Sequence of chain 29.A:
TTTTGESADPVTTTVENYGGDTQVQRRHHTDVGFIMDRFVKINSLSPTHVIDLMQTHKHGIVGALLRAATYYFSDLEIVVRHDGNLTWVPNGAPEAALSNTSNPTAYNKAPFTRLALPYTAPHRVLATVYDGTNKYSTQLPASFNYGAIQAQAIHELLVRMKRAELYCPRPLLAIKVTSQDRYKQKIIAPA

Binding-site contacts:
Ligand atom O5S contacts residue ARG56 of chain 28.C at 3.6 Å (salt-bridge).
Ligand atom O3S contacts residue LYS193 of chain 29.A at 3.1 Å (salt-bridge).
Ligand atom O5S contacts residue ARG135 of chain 29.B at 3.6 Å.
Ligand atom S2 contacts residue ASN88 of chain 28.C at 4.0 Å.
Ligand atom O6S contacts residue LYS193 of chain 29.A at 3.4 Å.
Ligand atom C1 contacts residue ASP133 of chain 29.B at 4.0 Å.
Ligand atom O5 contacts residue LYS193 of chain 29.A at 3.6 Å.
Ligand atom O6 contacts residue ARG135 of chain 29.B at 3.6 Å.
Ligand atom C6 contacts residue ARG135 of chain 29.B at 3.8 Å.
Ligand atom O2S contacts residue ASP59 of chain 28.C at 3.2 Å.
Ligand atom O2S contacts residue ARG56 of chain 28.C at 4.1 Å.
Ligand atom O5 contacts residue ARG135 of chain 29.B at 3.2 Å.
Ligand atom O4 contacts residue THR195 of chain 29.A at 3.7 Å.
Ligand atom C6 contacts residue THR134 of chain 29.B at 3.5 Å.
Ligand atom N2 contacts residue ARG56 of chain 28.C at 3.9 Å.
Ligand atom O6 contacts residue LYS193 of chain 29.A at 3.5 Å.
Ligand atom C3 contacts residue ARG56 of chain 28.C at 3.9 Å.
Ligand atom O2S contacts residue ASP58 of chain 28.C at 2.3 Å (salt-bridge).
Ligand atom O6S contacts residue ARG56 of chain 28.C at 3.7 Å.
Ligand atom C3 contacts residue LYS193 of chain 29.A at 3.6 Å.
Ligand atom O3S contacts residue THR134 of chain 29.B at 3.3 Å (h-bond).
Ligand atom S1 contacts residue ASP59 of chain 28.C at 3.7 Å.
Ligand atom C5 contacts residue ARG135 of chain 29.B at 4.1 Å.
Ligand atom O6S contacts residue ARG135 of chain 29.B at 3.7 Å.
Ligand atom O3 contacts residue LYS193 of chain 29.A at 2.8 Å (salt-bridge).
Ligand atom O1 contacts residue ASP133 of chain 29.B at 4.1 Å.
Ligand atom S1 contacts residue ASP58 of chain 28.C at 3.7 Å.
Ligand atom O6B contacts residue LYS193 of chain 29.A at 4.1 Å.
Ligand atom C2 contacts residue LYS193 of chain 29.A at 3.6 Å.
Ligand atom S2 contacts residue ARG56 of chain 28.C at 3.4 Å (salt-bridge).
Ligand atom S2 contacts residue ARG135 of chain 29.B at 4.0 Å.
Ligand atom O5S contacts residue ASN88 of chain 28.C at 3.0 Å (h-bond).
Ligand atom O1S contacts residue ASP58 of chain 28.C at 4.1 Å.
Ligand atom O4S contacts residue ARG56 of chain 28.C at 2.5 Å (salt-bridge).
Ligand atom C4 contacts residue LYS193 of chain 29.A at 3.4 Å.
Ligand atom O1S contacts residue ASP59 of chain 28.C at 3.0 Å.
Ligand atom O3 contacts residue ARG56 of chain 28.C at 3.9 Å.
Ligand atom O3 contacts residue ASP59 of chain 28.C at 4.0 Å.
Ligand atom C5 contacts residue THR134 of chain 29.B at 3.9 Å.
Ligand atom O6S contacts residue ASN88 of chain 28.C at 3.9 Å.

Sequence of chain 28.C:
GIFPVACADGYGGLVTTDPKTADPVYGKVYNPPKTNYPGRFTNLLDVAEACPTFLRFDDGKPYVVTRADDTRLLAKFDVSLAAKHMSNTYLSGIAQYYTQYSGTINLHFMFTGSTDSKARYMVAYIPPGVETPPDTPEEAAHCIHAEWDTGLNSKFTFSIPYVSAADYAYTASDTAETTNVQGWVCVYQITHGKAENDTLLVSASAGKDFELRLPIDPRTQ

Sequence of chain 29.B:
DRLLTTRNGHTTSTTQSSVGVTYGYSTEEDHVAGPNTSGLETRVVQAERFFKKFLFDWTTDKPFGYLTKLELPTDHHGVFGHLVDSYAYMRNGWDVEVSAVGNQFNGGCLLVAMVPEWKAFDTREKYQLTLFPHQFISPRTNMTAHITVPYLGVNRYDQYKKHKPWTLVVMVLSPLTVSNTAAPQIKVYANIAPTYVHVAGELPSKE

A protein and the small-molecule ligand that binds it are described below.
Small molecule (SMILES): O=C(O)[C@@H]1O[C@@H](O[C@H]2[C@H](O)[C@@H](NS(=O)(=O)O)[C@@H](O)O[C@@H]2COS(=O)(=O)O)[C@H](OS(=O)(=O)O)[C@@H](O)[C@@H]1O[C@H]1O[C@H](COS(=O)(=O)O)[C@@H](O)[C@H](O)[C@H]1NS(=O)(=O)O